Sequence of chain 1.A:
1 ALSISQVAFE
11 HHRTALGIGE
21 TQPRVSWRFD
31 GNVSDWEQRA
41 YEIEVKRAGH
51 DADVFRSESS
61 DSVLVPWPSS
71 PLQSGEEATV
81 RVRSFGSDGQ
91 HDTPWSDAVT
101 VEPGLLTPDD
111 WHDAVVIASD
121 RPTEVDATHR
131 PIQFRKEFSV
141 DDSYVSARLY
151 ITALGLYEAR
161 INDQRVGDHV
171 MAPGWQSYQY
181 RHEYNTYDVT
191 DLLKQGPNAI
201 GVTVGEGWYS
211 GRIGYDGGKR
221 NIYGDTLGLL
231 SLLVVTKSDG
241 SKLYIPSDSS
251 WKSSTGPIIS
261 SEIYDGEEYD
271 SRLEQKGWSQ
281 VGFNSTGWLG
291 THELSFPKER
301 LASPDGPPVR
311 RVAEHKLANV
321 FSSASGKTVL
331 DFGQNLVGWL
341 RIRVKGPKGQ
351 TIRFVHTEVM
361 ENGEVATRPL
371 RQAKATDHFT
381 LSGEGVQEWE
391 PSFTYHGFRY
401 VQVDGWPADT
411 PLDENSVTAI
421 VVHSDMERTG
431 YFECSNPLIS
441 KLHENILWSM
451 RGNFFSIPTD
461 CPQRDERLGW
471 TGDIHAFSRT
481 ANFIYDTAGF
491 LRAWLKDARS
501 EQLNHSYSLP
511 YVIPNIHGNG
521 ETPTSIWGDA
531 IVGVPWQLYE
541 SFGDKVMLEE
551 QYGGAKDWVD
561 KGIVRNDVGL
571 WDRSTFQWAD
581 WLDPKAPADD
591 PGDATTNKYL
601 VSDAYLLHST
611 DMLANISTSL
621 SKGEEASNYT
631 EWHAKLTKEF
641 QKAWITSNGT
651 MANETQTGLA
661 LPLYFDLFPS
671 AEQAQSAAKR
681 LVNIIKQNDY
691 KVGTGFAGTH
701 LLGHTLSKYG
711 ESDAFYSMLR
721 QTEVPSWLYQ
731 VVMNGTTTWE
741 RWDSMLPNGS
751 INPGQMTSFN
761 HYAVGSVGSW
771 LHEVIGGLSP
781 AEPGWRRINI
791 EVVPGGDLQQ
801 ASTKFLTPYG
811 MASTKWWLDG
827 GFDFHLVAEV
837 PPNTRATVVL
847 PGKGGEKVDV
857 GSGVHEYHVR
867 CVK

Binding-site contacts:
Ligand atom N2 contacts residue ASN648 of chain 1.A at 3.1 Å (h-bond).
Ligand atom O5 contacts residue THR650 of chain 1.A at 3.2 Å (h-bond).
Ligand atom C7 contacts residue ASN648 of chain 1.A at 3.4 Å.
Ligand atom C6 contacts residue THR650 of chain 1.A at 3.9 Å.
Ligand atom O5 contacts residue ASN648 of chain 1.A at 2.3 Å (h-bond).
Ligand atom C4 contacts residue ASN648 of chain 1.A at 4.2 Å.
Ligand atom C8 contacts residue SER647 of chain 1.A at 3.2 Å.
Ligand atom O3 contacts residue THR646 of chain 1.A at 3.8 Å.
Ligand atom O7 contacts residue ASN648 of chain 1.A at 2.9 Å.
Ligand atom C2 contacts residue THR646 of chain 1.A at 3.8 Å.
Ligand atom O4 contacts residue THR650 of chain 1.A at 4.5 Å.
Ligand atom C5 contacts residue ASN648 of chain 1.A at 3.6 Å.
Ligand atom O7 contacts residue THR646 of chain 1.A at 3.0 Å (h-bond).
Ligand atom C2 contacts residue THR650 of chain 1.A at 4.0 Å.
Ligand atom C4 contacts residue THR650 of chain 1.A at 3.7 Å.
Ligand atom O3 contacts residue THR650 of chain 1.A at 4.4 Å.
Ligand atom C7 contacts residue THR646 of chain 1.A at 3.8 Å.
Ligand atom O7 contacts residue SER647 of chain 1.A at 3.1 Å (h-bond).
Ligand atom C1 contacts residue THR650 of chain 1.A at 3.9 Å.
Ligand atom C1 contacts residue ASN648 of chain 1.A at 1.4 Å.
Ligand atom C7 contacts residue SER647 of chain 1.A at 3.6 Å.
Ligand atom C5 contacts residue THR650 of chain 1.A at 3.8 Å.
Ligand atom N2 contacts residue THR646 of chain 1.A at 4.2 Å.
Ligand atom C3 contacts residue ASN648 of chain 1.A at 3.9 Å.
Ligand atom C2 contacts residue ASN648 of chain 1.A at 2.5 Å.
Ligand atom C3 contacts residue THR650 of chain 1.A at 4.3 Å.

A protein and the small-molecule ligand that binds it are described below.
Small molecule (SMILES): CC(=O)N[C@@H]1[C@@H](O)[C@H](O)[C@@H](CO)O[C@H]1O